Sequence of chain 2.A:
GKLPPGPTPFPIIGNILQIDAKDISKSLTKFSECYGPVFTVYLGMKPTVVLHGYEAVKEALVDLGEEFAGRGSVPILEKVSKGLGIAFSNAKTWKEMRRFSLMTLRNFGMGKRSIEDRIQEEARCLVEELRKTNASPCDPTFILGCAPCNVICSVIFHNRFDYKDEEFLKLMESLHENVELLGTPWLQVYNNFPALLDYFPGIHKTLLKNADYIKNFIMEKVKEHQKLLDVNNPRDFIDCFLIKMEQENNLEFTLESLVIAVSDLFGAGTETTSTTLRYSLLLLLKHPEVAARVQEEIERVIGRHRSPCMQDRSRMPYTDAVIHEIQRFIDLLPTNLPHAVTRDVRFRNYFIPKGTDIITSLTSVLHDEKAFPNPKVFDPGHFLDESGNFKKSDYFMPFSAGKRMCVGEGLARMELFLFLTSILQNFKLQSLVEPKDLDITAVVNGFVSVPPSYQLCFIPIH

This small molecule binds to this protein.
Small molecule (SMILES): Cc1ccc(S(=O)(=O)N(C)c2ccnn2-c2ccccc2)cc1

Binding-site contacts:
Ligand atom C26 contacts residue ASN186 of chain 2.A at 3.8 Å.
Ligand atom C18 contacts residue LEU345 of chain 2.A at 3.7 Å (hydrophobic).
Ligand atom O4 contacts residue PHE455 of chain 2.A at 3.0 Å.
Ligand atom C41 contacts residue LEU345 of chain 2.A at 3.9 Å (hydrophobic).
Ligand atom C29 contacts residue LEU85 of chain 2.A at 3.4 Å (hydrophobic).
Ligand atom C28 contacts residue ASN186 of chain 2.A at 3.4 Å.
Ligand atom C27 contacts residue ALA219 of chain 2.A at 4.0 Å (hydrophobic).
Ligand atom N7 contacts residue LEU183 of chain 2.A at 3.6 Å.
Ligand atom C28 contacts residue ALA219 of chain 2.A at 3.9 Å (hydrophobic).
Ligand atom C18 contacts residue ALA276 of chain 2.A at 3.8 Å (hydrophobic).
Ligand atom O3 contacts residue PHE455 of chain 2.A at 4.1 Å.
Ligand atom N7 contacts residue VAL187 of chain 2.A at 4.3 Å.
Ligand atom C21 contacts residue PHE455 of chain 2.A at 3.5 Å (hydrophobic).
Ligand atom C24 contacts residue GLY275 of chain 2.A at 3.6 Å.
Ligand atom C19 contacts residue ALA276 of chain 2.A at 3.8 Å (hydrophobic).
Ligand atom O3 contacts residue LEU85 of chain 2.A at 3.8 Å.
Ligand atom C28 contacts residue VAL88 of chain 2.A at 3.9 Å (hydrophobic).
Ligand atom O3 contacts residue PHE96 of chain 2.A at 3.4 Å.
Ligand atom N7 contacts residue ASN186 of chain 2.A at 3.7 Å.
Ligand atom C24 contacts residue LEU183 of chain 2.A at 3.2 Å (hydrophobic).
Ligand atom C24 contacts residue VAL187 of chain 2.A at 3.8 Å (hydrophobic).
Ligand atom O4 contacts residue LEU190 of chain 2.A at 4.2 Å.
Ligand atom C25 contacts residue ASN186 of chain 2.A at 3.7 Å.
Ligand atom C30 contacts residue ASN186 of chain 2.A at 3.4 Å.
Ligand atom C41 contacts residue HEM1 of chain 2.D at 3.9 Å.
Ligand atom C30 contacts residue LEU85 of chain 2.A at 3.9 Å (hydrophobic).
Ligand atom C18 contacts residue ALA95 of chain 2.A at 4.2 Å (hydrophobic).
Ligand atom S2 contacts residue PHE455 of chain 2.A at 3.9 Å.
Ligand atom C19 contacts residue LEU345 of chain 2.A at 4.0 Å (hydrophobic).
Ligand atom C27 contacts residue ASN186 of chain 2.A at 3.7 Å.
Ligand atom C17 contacts residue PHE96 of chain 2.A at 3.5 Å (hydrophobic).
Ligand atom C41 contacts residue ALA276 of chain 2.A at 3.6 Å (hydrophobic).
Ligand atom C23 contacts residue GLY275 of chain 2.A at 3.3 Å.
Ligand atom C20 contacts residue ALA276 of chain 2.A at 4.2 Å (hydrophobic).
Ligand atom C23 contacts residue VAL187 of chain 2.A at 3.9 Å (hydrophobic).
Ligand atom C29 contacts residue ASN186 of chain 2.A at 3.2 Å.
Ligand atom C16 contacts residue PHE455 of chain 2.A at 3.9 Å (hydrophobic).
Ligand atom N7 contacts residue GLY275 of chain 2.A at 4.1 Å.
Ligand atom C22 contacts residue GLY275 of chain 2.A at 4.0 Å.
Ligand atom O4 contacts residue VAL187 of chain 2.A at 3.7 Å.